Sequence of chain 1.A:
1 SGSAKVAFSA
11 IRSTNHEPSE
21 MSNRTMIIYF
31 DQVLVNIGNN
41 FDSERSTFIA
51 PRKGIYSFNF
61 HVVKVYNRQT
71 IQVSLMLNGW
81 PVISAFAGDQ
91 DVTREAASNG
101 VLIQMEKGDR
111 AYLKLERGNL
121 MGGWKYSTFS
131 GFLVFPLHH

Binding-site contacts:
Ligand atom C8 contacts residue ASN23 of chain 1.A at 3.4 Å.
Ligand atom O7 contacts residue PRO18 of chain 1.A at 4.1 Å.
Ligand atom C1 contacts residue MET121 of chain 1.A at 4.5 Å (hydrophobic).
Ligand atom C8 contacts residue MET121 of chain 1.A at 4.2 Å (hydrophobic).
Ligand atom C3 contacts residue MET121 of chain 1.A at 4.2 Å (hydrophobic).
Ligand atom C1 contacts residue MET121 of chain 1.A at 4.3 Å (hydrophobic).
Ligand atom N2 contacts residue PRO18 of chain 1.A at 4.2 Å.
Ligand atom C8 contacts residue GLU20 of chain 1.A at 4.2 Å.
Ligand atom C6 contacts residue MET121 of chain 1.A at 4.5 Å (hydrophobic).
Ligand atom C4 contacts residue ASN23 of chain 1.A at 4.2 Å.
Ligand atom C7 contacts residue GLU20 of chain 1.A at 4.1 Å.
Ligand atom O7 contacts residue SER19 of chain 1.A at 4.0 Å.
Ligand atom O7 contacts residue ASN23 of chain 1.A at 4.3 Å.
Ligand atom C4 contacts residue MET121 of chain 1.A at 4.5 Å (hydrophobic).
Ligand atom C1 contacts residue ASN23 of chain 1.A at 1.4 Å.
Ligand atom C2 contacts residue ASN23 of chain 1.A at 2.5 Å.
Ligand atom C7 contacts residue ASN23 of chain 1.A at 3.4 Å.
Ligand atom O5 contacts residue ASN23 of chain 1.A at 2.3 Å (h-bond).
Ligand atom O4 contacts residue MET121 of chain 1.A at 4.2 Å.
Ligand atom C5 contacts residue MET121 of chain 1.A at 4.0 Å (hydrophobic).
Ligand atom O7 contacts residue GLU20 of chain 1.A at 3.6 Å (salt-bridge).
Ligand atom C8 contacts residue ASN119 of chain 1.A at 4.3 Å.
Ligand atom C7 contacts residue MET121 of chain 1.A at 4.4 Å (hydrophobic).
Ligand atom C5 contacts residue ASN23 of chain 1.A at 3.6 Å.
Ligand atom N2 contacts residue ASN23 of chain 1.A at 3.0 Å (h-bond).
Ligand atom O7 contacts residue MET121 of chain 1.A at 4.0 Å.
Ligand atom C3 contacts residue ASN23 of chain 1.A at 3.8 Å.

A protein and the small-molecule ligand that binds it are described below.
Small molecule (SMILES): CC(=O)N[C@H]1[C@H](O[C@H]2[C@H](O[C@@H]3O[C@@H](C)[C@@H](O)[C@@H](O)[C@@H]3O)[C@@H](NC(C)=O)CO[C@@H]2CO)O[C@H](CO)[C@@H](O)[C@@H]1O